The protein below binds the small molecule below.
Small molecule (SMILES): O=C(O)[C@@H]1CCCN1

Binding-site contacts:
Ligand atom CA contacts residue LYS125 of chain 8.A at 4.2 Å.
Ligand atom CD contacts residue ARG124 of chain 8.A at 3.1 Å.
Ligand atom CG contacts residue ARG124 of chain 8.A at 3.9 Å.
Ligand atom CG contacts residue PRO123 of chain 8.A at 4.4 Å (hydrophobic).
Ligand atom CG contacts residue LYS125 of chain 8.A at 3.7 Å.
Ligand atom C contacts residue ARG124 of chain 8.A at 4.4 Å.
Ligand atom N contacts residue ARG124 of chain 8.A at 3.8 Å.
Ligand atom O contacts residue ARG124 of chain 8.A at 4.1 Å.
Ligand atom CD contacts residue LYS125 of chain 8.A at 2.9 Å.
Ligand atom N contacts residue LYS125 of chain 8.A at 2.8 Å (salt-bridge).
Ligand atom CB contacts residue ARG124 of chain 8.A at 4.3 Å.

Sequence of chain 8.A:
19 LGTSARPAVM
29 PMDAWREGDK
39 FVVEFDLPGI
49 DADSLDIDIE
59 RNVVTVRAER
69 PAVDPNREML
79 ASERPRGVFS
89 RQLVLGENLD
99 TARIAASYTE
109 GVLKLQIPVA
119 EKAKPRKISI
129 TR